A small-molecule ligand and the protein it binds are described below.
Small molecule (SMILES): Cc1cc(CCCCCCCOc2ccc(C3=NCCO3)cc2)on1

Binding-site contacts:
Ligand atom C31 contacts residue LEU216 of chain 36.A at 3.4 Å (hydrophobic).
Ligand atom C2C contacts residue LEU216 of chain 36.A at 3.7 Å (hydrophobic).
Ligand atom C4 contacts residue TYR192 of chain 36.A at 3.5 Å (hydrophobic).
Ligand atom C5A contacts residue PRO168 of chain 36.A at 4.0 Å (hydrophobic).
Ligand atom C6B contacts residue ILE183 of chain 36.A at 3.6 Å (hydrophobic).
Ligand atom N3A contacts residue TYR146 of chain 36.A at 4.0 Å.
Ligand atom C3C contacts residue TYR192 of chain 36.A at 4.0 Å (hydrophobic).
Ligand atom C6B contacts residue TYR146 of chain 36.A at 3.8 Å (hydrophobic).
Ligand atom N2 contacts residue W711 of chain 36.F at 2.9 Å.
Ligand atom C6C contacts residue ILE186 of chain 36.A at 3.9 Å (hydrophobic).
Ligand atom C2B contacts residue ILE219 of chain 36.A at 3.8 Å (hydrophobic).
Ligand atom C1C contacts residue THR97 of chain 36.A at 3.9 Å.
Ligand atom C4B contacts residue ILE183 of chain 36.A at 4.0 Å (hydrophobic).
Ligand atom C2A contacts residue MET181 of chain 36.A at 3.7 Å (hydrophobic).
Ligand atom C1B contacts residue ILE183 of chain 36.A at 4.0 Å (hydrophobic).
Ligand atom O1A contacts residue PHE121 of chain 36.A at 4.0 Å.
Ligand atom C3C contacts residue LEU216 of chain 36.A at 3.7 Å (hydrophobic).
Ligand atom C1C contacts residue PHE115 of chain 36.A at 3.9 Å (hydrophobic).
Ligand atom C5A contacts residue ILE144 of chain 36.A at 3.7 Å (hydrophobic).
Ligand atom C4A contacts residue ALA24 of chain 36.C at 4.0 Å (hydrophobic).
Ligand atom C5A contacts residue ILE170 of chain 36.A at 3.8 Å (hydrophobic).
Ligand atom C4A contacts residue ILE170 of chain 36.A at 3.9 Å (hydrophobic).
Ligand atom C5B contacts residue TYR146 of chain 36.A at 3.4 Å (hydrophobic).
Ligand atom C3B contacts residue ILE219 of chain 36.A at 3.8 Å (hydrophobic).
Ligand atom C4A contacts residue LEU14 of chain 37.C at 4.0 Å (hydrophobic).
Ligand atom C4C contacts residue MET117 of chain 36.A at 3.9 Å (hydrophobic).
Ligand atom O1 contacts residue W711 of chain 36.F at 3.7 Å.
Ligand atom O1 contacts residue THR97 of chain 36.A at 3.4 Å (h-bond).
Ligand atom C31 contacts residue ASN214 of chain 36.A at 3.3 Å.
Ligand atom N2 contacts residue THR97 of chain 36.A at 3.7 Å.
Ligand atom O1B contacts residue ILE95 of chain 36.A at 3.6 Å.
Ligand atom N3A contacts residue ALA24 of chain 36.C at 3.8 Å.
Ligand atom C5B contacts residue ILE183 of chain 36.A at 3.7 Å (hydrophobic).
Ligand atom N3A contacts residue MET181 of chain 36.A at 3.3 Å.
Ligand atom C2A contacts residue TYR146 of chain 36.A at 3.7 Å (hydrophobic).
Ligand atom C3 contacts residue W711 of chain 36.F at 3.2 Å.
Ligand atom C31 contacts residue W711 of chain 36.F at 3.0 Å.
Ligand atom C4B contacts residue TYR146 of chain 36.A at 3.7 Å (hydrophobic).
Ligand atom C4A contacts residue MET181 of chain 36.A at 3.6 Å (hydrophobic).
Ligand atom C2C contacts residue THR97 of chain 36.A at 3.9 Å.

Sequence of chain 36.C:
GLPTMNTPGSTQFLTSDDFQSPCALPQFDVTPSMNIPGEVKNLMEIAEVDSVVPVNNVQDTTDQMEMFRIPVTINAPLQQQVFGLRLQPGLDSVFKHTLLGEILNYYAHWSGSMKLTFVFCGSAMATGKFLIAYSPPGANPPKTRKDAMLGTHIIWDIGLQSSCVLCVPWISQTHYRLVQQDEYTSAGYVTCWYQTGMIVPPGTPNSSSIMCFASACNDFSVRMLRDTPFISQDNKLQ

Sequence of chain 37.C:
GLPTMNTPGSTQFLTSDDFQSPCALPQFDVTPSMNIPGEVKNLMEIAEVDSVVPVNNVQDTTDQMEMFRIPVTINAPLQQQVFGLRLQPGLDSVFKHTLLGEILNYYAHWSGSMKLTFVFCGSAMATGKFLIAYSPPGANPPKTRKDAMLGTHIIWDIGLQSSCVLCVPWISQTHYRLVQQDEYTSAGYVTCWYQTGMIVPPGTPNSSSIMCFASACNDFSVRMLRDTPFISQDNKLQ

Sequence of chain 36.A:
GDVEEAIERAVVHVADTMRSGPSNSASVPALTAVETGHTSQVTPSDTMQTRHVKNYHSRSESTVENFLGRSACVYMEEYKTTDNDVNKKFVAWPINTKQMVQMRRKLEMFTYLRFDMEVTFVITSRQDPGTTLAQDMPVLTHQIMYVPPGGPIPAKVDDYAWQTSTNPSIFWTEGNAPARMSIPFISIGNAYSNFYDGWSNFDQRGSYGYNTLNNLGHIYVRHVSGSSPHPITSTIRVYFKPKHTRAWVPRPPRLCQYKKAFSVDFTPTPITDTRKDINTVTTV